Binding-site contacts:
Ligand atom N28 contacts residue ARG250 of chain 1.A at 3.0 Å (salt-bridge).
Ligand atom C02 contacts residue ASN239 of chain 1.A at 3.5 Å.
Ligand atom N27 contacts residue TRP332 of chain 1.A at 3.5 Å.
Ligand atom C04 contacts residue ILE221 of chain 1.A at 3.4 Å (hydrophobic).
Ligand atom C35 contacts residue POL1 of chain 1.I at 3.6 Å.
Ligand atom C23 contacts residue PHE345 of chain 2.A at 3.6 Å (hydrophobic).
Ligand atom C13 contacts residue HEM1 of chain 1.B at 3.5 Å.
Ligand atom C38 contacts residue HEM1 of chain 1.B at 3.0 Å.
Ligand atom S01 contacts residue GLY240 of chain 1.A at 3.6 Å (h-bond).
Ligand atom N07 contacts residue GLU246 of chain 1.A at 2.6 Å (salt-bridge).
Ligand atom C35 contacts residue HEM1 of chain 1.B at 3.5 Å.
Ligand atom C02 contacts residue GLY240 of chain 1.A at 3.1 Å.
Ligand atom C04 contacts residue PRO219 of chain 1.A at 3.4 Å (hydrophobic).
Ligand atom C36 contacts residue HEM1 of chain 1.B at 2.9 Å.
Ligand atom N28 contacts residue HEM1 of chain 1.B at 3.1 Å (h-bond).
Ligand atom C32 contacts residue ARG250 of chain 1.A at 3.4 Å.
Ligand atom C24 contacts residue THR331 of chain 1.A at 3.3 Å.
Ligand atom C24 contacts residue PHE345 of chain 2.A at 3.6 Å (hydrophobic).
Ligand atom C34 contacts residue POL1 of chain 1.I at 3.3 Å.
Ligand atom C03 contacts residue PRO219 of chain 1.A at 3.3 Å (hydrophobic).
Ligand atom C26 contacts residue ARG250 of chain 1.A at 3.5 Å.
Ligand atom C03 contacts residue PHE238 of chain 1.A at 3.6 Å (hydrophobic).
Ligand atom C16 contacts residue HEM1 of chain 1.B at 3.6 Å.
Ligand atom S01 contacts residue HEM1 of chain 1.B at 3.4 Å (h-bond).
Ligand atom C16 contacts residue POL1 of chain 1.I at 3.3 Å.
Ligand atom C14 contacts residue HEM1 of chain 1.B at 3.6 Å.
Ligand atom N08 contacts residue GLU246 of chain 1.A at 2.8 Å (salt-bridge).
Ligand atom C33 contacts residue ARG250 of chain 1.A at 3.7 Å.
Ligand atom C16 contacts residue GLU246 of chain 1.A at 3.4 Å.
Ligand atom C12 contacts residue HEM1 of chain 1.B at 3.5 Å.
Ligand atom N08 contacts residue TRP241 of chain 1.A at 3.2 Å (h-bond).
Ligand atom C23 contacts residue THR331 of chain 1.A at 2.9 Å.
Ligand atom C02 contacts residue PHE238 of chain 1.A at 3.7 Å (hydrophobic).
Ligand atom O37 contacts residue HEM1 of chain 1.B at 3.5 Å (h-bond).
Ligand atom C11 contacts residue GLU246 of chain 1.A at 3.3 Å.
Ligand atom O18 contacts residue ILE221 of chain 1.A at 3.6 Å.
Ligand atom C03 contacts residue ILE221 of chain 1.A at 3.4 Å (hydrophobic).
Ligand atom C06 contacts residue GLU246 of chain 1.A at 3.4 Å.
Ligand atom C36 contacts residue TRP332 of chain 1.A at 3.5 Å (hydrophobic).
Ligand atom C22 contacts residue POL1 of chain 1.G at 3.4 Å.

Sequence of chain 2.A:
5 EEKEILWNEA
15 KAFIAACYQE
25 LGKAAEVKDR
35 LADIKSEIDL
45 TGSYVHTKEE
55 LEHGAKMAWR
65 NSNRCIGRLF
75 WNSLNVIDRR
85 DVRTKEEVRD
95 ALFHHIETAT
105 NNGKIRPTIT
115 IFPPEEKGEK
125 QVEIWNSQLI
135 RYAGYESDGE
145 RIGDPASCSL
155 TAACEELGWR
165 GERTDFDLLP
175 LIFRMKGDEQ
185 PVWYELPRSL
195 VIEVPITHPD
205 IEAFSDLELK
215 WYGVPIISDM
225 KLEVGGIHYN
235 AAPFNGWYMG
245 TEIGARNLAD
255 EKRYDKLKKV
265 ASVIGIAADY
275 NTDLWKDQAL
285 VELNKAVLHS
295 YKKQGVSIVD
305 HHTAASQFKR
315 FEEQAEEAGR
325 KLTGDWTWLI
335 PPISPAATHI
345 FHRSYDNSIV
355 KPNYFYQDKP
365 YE

Sequence of chain 1.A:
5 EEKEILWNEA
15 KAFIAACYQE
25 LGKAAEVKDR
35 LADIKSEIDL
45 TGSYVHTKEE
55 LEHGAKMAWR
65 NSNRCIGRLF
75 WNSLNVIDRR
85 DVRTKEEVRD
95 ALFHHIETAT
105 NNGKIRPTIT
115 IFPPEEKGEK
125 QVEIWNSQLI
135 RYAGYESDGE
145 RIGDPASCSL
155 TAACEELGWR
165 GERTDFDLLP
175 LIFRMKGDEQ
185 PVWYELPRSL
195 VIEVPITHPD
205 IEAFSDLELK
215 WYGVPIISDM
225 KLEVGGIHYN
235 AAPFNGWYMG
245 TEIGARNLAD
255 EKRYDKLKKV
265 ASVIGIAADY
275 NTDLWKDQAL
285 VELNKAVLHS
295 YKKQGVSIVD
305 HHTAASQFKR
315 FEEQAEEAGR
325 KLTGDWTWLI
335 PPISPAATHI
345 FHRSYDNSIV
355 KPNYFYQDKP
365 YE

A protein and the small-molecule ligand that binds it are described below.
Small molecule (SMILES): [H]/N=C(\[N]c1cccc(OC[C@@H](O)c2cccc(N/C(=N\[H])c3cccs3)c2)c1)c1cccs1